A small-molecule ligand and the protein it binds are described below.
Small molecule (SMILES): C[C@@H]1CN(S(=O)(=O)c2ccc(C=O)cc2)C[C@H](C)O1

Sequence of chain 1.B:
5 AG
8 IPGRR

Binding-site contacts:
Ligand atom C11 contacts residue LYS127 of chain 1.A at 3.7 Å.
Ligand atom C10 contacts residue ILE173 of chain 1.A at 3.7 Å (hydrophobic).
Ligand atom C08 contacts residue ILE224 of chain 1.A at 3.9 Å (hydrophobic).
Ligand atom C12 contacts residue ILE8 of chain 1.B at 4.1 Å (hydrophobic).
Ligand atom O14 contacts residue PRO172 of chain 1.A at 3.6 Å.
Ligand atom O14 contacts residue ILE224 of chain 1.A at 3.9 Å.
Ligand atom C09 contacts residue ILE173 of chain 1.A at 3.7 Å (hydrophobic).
Ligand atom C02 contacts residue LEU223 of chain 1.A at 3.6 Å (hydrophobic).
Ligand atom C13 contacts residue LYS127 of chain 1.A at 1.4 Å.
Ligand atom C07 contacts residue ILE173 of chain 1.A at 4.3 Å (hydrophobic).
Ligand atom C13 contacts residue ILE8 of chain 1.B at 4.2 Å (hydrophobic).
Ligand atom C03 contacts residue ILE8 of chain 1.B at 4.3 Å (hydrophobic).
Ligand atom C18 contacts residue ARG11 of chain 1.B at 4.0 Å.
Ligand atom C01 contacts residue PRO9 of chain 1.B at 4.3 Å (hydrophobic).
Ligand atom C01 contacts residue LEU223 of chain 1.A at 3.6 Å (hydrophobic).
Ligand atom C18 contacts residue GLY10 of chain 1.B at 3.9 Å.
Ligand atom C08 contacts residue LYS127 of chain 1.A at 4.3 Å.
Ligand atom C08 contacts residue ILE173 of chain 1.A at 4.0 Å (hydrophobic).
Ligand atom C09 contacts residue ILE8 of chain 1.B at 3.9 Å (hydrophobic).
Ligand atom C11 contacts residue ILE8 of chain 1.B at 3.8 Å (hydrophobic).
Ligand atom C09 contacts residue LYS127 of chain 1.A at 2.9 Å.
Ligand atom C08 contacts residue PRO172 of chain 1.A at 3.5 Å (hydrophobic).
Ligand atom C12 contacts residue ILE173 of chain 1.A at 4.4 Å (hydrophobic).
Ligand atom C11 contacts residue ILE173 of chain 1.A at 4.1 Å (hydrophobic).
Ligand atom O17 contacts residue PRO9 of chain 1.B at 3.7 Å.
Ligand atom O17 contacts residue LEU223 of chain 1.A at 4.5 Å.
Ligand atom C10 contacts residue ILE8 of chain 1.B at 3.9 Å (hydrophobic).
Ligand atom C09 contacts residue PRO172 of chain 1.A at 3.5 Å (hydrophobic).
Ligand atom C01 contacts residue LEU227 of chain 1.A at 3.7 Å (hydrophobic).
Ligand atom C08 contacts residue ILE8 of chain 1.B at 4.1 Å (hydrophobic).
Ligand atom C03 contacts residue ILE224 of chain 1.A at 3.9 Å (hydrophobic).
Ligand atom C10 contacts residue LYS127 of chain 1.A at 2.5 Å.
Ligand atom C09 contacts residue GLY176 of chain 1.A at 3.9 Å.
Ligand atom C13 contacts residue ILE173 of chain 1.A at 4.2 Å (hydrophobic).
Ligand atom C01 contacts residue ILE224 of chain 1.A at 3.9 Å (hydrophobic).
Ligand atom C18 contacts residue PRO9 of chain 1.B at 3.5 Å (hydrophobic).

Sequence of chain 1.A:
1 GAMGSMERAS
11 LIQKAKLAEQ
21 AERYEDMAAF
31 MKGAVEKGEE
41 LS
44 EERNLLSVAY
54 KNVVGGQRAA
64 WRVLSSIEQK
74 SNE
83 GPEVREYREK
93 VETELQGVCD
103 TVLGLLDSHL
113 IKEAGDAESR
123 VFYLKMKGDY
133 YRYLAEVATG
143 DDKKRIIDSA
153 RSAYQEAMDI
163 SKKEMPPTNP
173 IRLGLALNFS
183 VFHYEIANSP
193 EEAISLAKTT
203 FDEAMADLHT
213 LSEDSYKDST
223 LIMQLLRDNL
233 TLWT